Sequence of chain 1.A:
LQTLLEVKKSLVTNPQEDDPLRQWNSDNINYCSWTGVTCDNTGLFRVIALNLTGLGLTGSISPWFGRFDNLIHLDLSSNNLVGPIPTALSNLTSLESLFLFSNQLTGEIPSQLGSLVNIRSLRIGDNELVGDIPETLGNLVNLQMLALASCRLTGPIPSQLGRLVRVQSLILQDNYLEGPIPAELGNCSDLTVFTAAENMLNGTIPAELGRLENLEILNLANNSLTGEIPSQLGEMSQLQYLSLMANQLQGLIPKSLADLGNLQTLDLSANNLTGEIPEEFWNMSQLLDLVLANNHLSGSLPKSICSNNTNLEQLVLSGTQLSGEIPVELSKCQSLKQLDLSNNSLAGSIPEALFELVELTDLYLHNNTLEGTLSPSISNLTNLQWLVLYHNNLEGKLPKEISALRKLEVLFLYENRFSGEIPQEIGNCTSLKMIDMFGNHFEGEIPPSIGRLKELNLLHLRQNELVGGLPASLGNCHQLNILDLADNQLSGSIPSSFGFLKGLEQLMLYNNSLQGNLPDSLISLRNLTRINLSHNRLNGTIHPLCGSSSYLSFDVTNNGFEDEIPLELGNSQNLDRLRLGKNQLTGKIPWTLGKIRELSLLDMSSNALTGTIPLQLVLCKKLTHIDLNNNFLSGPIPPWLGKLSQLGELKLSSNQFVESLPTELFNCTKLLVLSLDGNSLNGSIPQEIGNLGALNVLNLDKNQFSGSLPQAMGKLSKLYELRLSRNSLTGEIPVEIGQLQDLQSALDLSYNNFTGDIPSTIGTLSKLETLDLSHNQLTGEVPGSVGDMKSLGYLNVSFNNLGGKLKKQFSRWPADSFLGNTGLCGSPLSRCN

A small-molecule ligand and the protein it binds are described below.
Small molecule (SMILES): CC(=O)N[C@@H]1[C@@H](O)[C@H](O)[C@@H](CO)O[C@H]1O

Binding-site contacts:
Ligand atom C5 contacts residue ASN64 of chain 1.A at 3.6 Å.
Ligand atom C7 contacts residue ASN64 of chain 1.A at 4.0 Å.
Ligand atom C8 contacts residue ASP88 of chain 1.A at 4.1 Å.
Ligand atom C2 contacts residue ASP88 of chain 1.A at 4.2 Å.
Ligand atom O5 contacts residue ASN64 of chain 1.A at 2.2 Å (h-bond).
Ligand atom C7 contacts residue PHE112 of chain 1.A at 4.1 Å (hydrophobic).
Ligand atom C7 contacts residue ASP88 of chain 1.A at 3.3 Å.
Ligand atom N2 contacts residue ASP88 of chain 1.A at 4.0 Å.
Ligand atom O5 contacts residue THR66 of chain 1.A at 4.3 Å.
Ligand atom C5 contacts residue THR66 of chain 1.A at 4.3 Å.
Ligand atom C3 contacts residue ASN64 of chain 1.A at 3.8 Å.
Ligand atom C1 contacts residue ASN64 of chain 1.A at 1.4 Å.
Ligand atom C8 contacts residue PHE112 of chain 1.A at 3.9 Å (hydrophobic).
Ligand atom N2 contacts residue ASN64 of chain 1.A at 3.0 Å (h-bond).
Ligand atom C2 contacts residue ASN64 of chain 1.A at 2.5 Å.
Ligand atom C4 contacts residue ASN64 of chain 1.A at 4.2 Å.
Ligand atom O7 contacts residue ASP88 of chain 1.A at 2.7 Å (salt-bridge).
Ligand atom O7 contacts residue PHE112 of chain 1.A at 3.5 Å.
Ligand atom C1 contacts residue ASP88 of chain 1.A at 3.7 Å.
Ligand atom O7 contacts residue ASN64 of chain 1.A at 4.2 Å.
Ligand atom C3 contacts residue ASP88 of chain 1.A at 4.3 Å.